This protein binds this small molecule.
Small molecule (SMILES): O=C(O)c1ccc(CCBr)cc1

Binding-site contacts:
Ligand atom C02 contacts residue HEM1 of chain 1.C at 3.8 Å.
Ligand atom BR09 contacts residue ALA249 of chain 1.A at 3.9 Å.
Ligand atom C01 contacts residue ALA249 of chain 1.A at 3.6 Å (hydrophobic).
Ligand atom C02 contacts residue LEU99 of chain 1.A at 3.5 Å (hydrophobic).
Ligand atom C02 contacts residue ALA249 of chain 1.A at 3.8 Å (hydrophobic).
Ligand atom C04 contacts residue ARG93 of chain 1.A at 3.7 Å.
Ligand atom C06 contacts residue LEU99 of chain 1.A at 3.5 Å (hydrophobic).
Ligand atom C04 contacts residue ALA249 of chain 1.A at 4.2 Å (hydrophobic).
Ligand atom C04 contacts residue LEU99 of chain 1.A at 3.6 Å (hydrophobic).
Ligand atom C07 contacts residue PHE299 of chain 1.A at 3.4 Å (hydrophobic).
Ligand atom C01 contacts residue LEU99 of chain 1.A at 3.4 Å (hydrophobic).
Ligand atom C03 contacts residue ALA249 of chain 1.A at 4.1 Å (hydrophobic).
Ligand atom O11 contacts residue SER248 of chain 1.A at 3.5 Å.
Ligand atom BR09 contacts residue PHE183 of chain 1.A at 3.9 Å.
Ligand atom C06 contacts residue ALA249 of chain 1.A at 3.8 Å (hydrophobic).
Ligand atom O11 contacts residue ARG93 of chain 1.A at 3.0 Å (salt-bridge).
Ligand atom O11 contacts residue SER96 of chain 1.A at 4.0 Å.
Ligand atom C05 contacts residue LEU99 of chain 1.A at 3.5 Å (hydrophobic).
Ligand atom C03 contacts residue LEU99 of chain 1.A at 3.5 Å (hydrophobic).
Ligand atom C05 contacts residue VAL182 of chain 1.A at 4.2 Å (hydrophobic).
Ligand atom C04 contacts residue PHE186 of chain 1.A at 4.2 Å (hydrophobic).
Ligand atom C04 contacts residue SER248 of chain 1.A at 3.9 Å.
Ligand atom C01 contacts residue HEM1 of chain 1.C at 3.6 Å.
Ligand atom O12 contacts residue SER245 of chain 1.A at 2.6 Å (h-bond).
Ligand atom C10 contacts residue SER245 of chain 1.A at 3.4 Å.
Ligand atom O11 contacts residue SER245 of chain 1.A at 3.2 Å.
Ligand atom O11 contacts residue ARG244 of chain 1.A at 4.2 Å.
Ligand atom BR09 contacts residue HEM1 of chain 1.C at 3.1 Å.
Ligand atom O12 contacts residue ILE98 of chain 1.A at 3.9 Å.
Ligand atom C07 contacts residue PHE186 of chain 1.A at 4.2 Å (hydrophobic).
Ligand atom C05 contacts residue ALA249 of chain 1.A at 4.0 Å (hydrophobic).
Ligand atom C08 contacts residue HEM1 of chain 1.C at 3.4 Å.
Ligand atom BR09 contacts residue THR253 of chain 1.A at 3.5 Å.
Ligand atom O12 contacts residue LEU99 of chain 1.A at 3.8 Å.
Ligand atom C05 contacts residue PHE186 of chain 1.A at 3.6 Å (hydrophobic).
Ligand atom C10 contacts residue ARG93 of chain 1.A at 3.8 Å.
Ligand atom C08 contacts residue PHE299 of chain 1.A at 3.5 Å (hydrophobic).
Ligand atom C10 contacts residue SER96 of chain 1.A at 3.5 Å.
Ligand atom C07 contacts residue PHE183 of chain 1.A at 3.5 Å (hydrophobic).
Ligand atom O12 contacts residue SER96 of chain 1.A at 2.6 Å (h-bond).

Sequence of chain 1.A:
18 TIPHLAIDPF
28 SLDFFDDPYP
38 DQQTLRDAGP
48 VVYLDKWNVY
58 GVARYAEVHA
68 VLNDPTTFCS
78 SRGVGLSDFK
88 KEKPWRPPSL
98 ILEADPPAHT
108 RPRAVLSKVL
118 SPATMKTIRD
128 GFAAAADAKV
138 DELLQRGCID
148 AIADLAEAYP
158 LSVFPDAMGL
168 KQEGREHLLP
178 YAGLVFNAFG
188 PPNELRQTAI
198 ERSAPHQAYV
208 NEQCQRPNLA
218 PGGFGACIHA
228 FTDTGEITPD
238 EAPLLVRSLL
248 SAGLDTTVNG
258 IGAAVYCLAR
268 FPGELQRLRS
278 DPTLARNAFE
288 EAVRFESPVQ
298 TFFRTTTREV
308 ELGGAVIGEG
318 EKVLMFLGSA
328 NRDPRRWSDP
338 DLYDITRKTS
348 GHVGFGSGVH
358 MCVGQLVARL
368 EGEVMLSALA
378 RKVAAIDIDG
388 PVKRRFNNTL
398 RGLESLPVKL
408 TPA